Binding-site contacts:
Ligand atom C3 contacts residue ASN200 of chain 1.B at 3.7 Å.
Ligand atom O5 contacts residue VAL392 of chain 1.A at 3.7 Å.
Ligand atom O5 contacts residue GLY454 of chain 1.A at 3.3 Å.
Ligand atom O6 contacts residue GLY454 of chain 1.A at 2.8 Å (h-bond).
Ligand atom C7 contacts residue ASN200 of chain 1.B at 3.1 Å.
Ligand atom O3 contacts residue GLN391 of chain 1.A at 3.3 Å (h-bond).
Ligand atom O2 contacts residue VAL392 of chain 1.A at 3.5 Å.
Ligand atom C5 contacts residue ASN200 of chain 1.B at 3.7 Å.
Ligand atom C1 contacts residue ASN200 of chain 1.B at 1.4 Å.
Ligand atom O2 contacts residue GLN391 of chain 1.A at 2.9 Å (h-bond).
Ligand atom O5 contacts residue THR455 of chain 1.A at 3.4 Å.
Ligand atom O4 contacts residue GLN391 of chain 1.A at 3.8 Å.
Ligand atom O6 contacts residue VAL392 of chain 1.A at 3.7 Å.
Ligand atom O2 contacts residue ARG394 of chain 1.A at 3.3 Å.
Ligand atom C6 contacts residue TYR453 of chain 1.A at 3.4 Å (hydrophobic).
Ligand atom C2 contacts residue ASN200 of chain 1.B at 2.2 Å.
Ligand atom C8 contacts residue ASN393 of chain 1.A at 3.8 Å.
Ligand atom C6 contacts residue VAL392 of chain 1.A at 3.8 Å (hydrophobic).
Ligand atom O3 contacts residue VAL392 of chain 1.A at 3.8 Å.
Ligand atom O4 contacts residue ASN393 of chain 1.A at 3.6 Å.
Ligand atom O3 contacts residue ASN393 of chain 1.A at 2.9 Å (h-bond).
Ligand atom C2 contacts residue ARG394 of chain 1.A at 3.8 Å.
Ligand atom O4 contacts residue ARG394 of chain 1.A at 3.4 Å (salt-bridge).
Ligand atom C1 contacts residue THR455 of chain 1.A at 3.8 Å.
Ligand atom O3 contacts residue GLN391 of chain 1.A at 3.6 Å (h-bond).
Ligand atom C3 contacts residue GLN391 of chain 1.A at 3.5 Å.
Ligand atom O5 contacts residue ASN200 of chain 1.B at 2.4 Å (h-bond).
Ligand atom C2 contacts residue THR455 of chain 1.A at 3.8 Å.
Ligand atom O6 contacts residue THR455 of chain 1.A at 3.6 Å.
Ligand atom O4 contacts residue ARG394 of chain 1.A at 3.3 Å (salt-bridge).
Ligand atom C6 contacts residue GLY454 of chain 1.A at 3.5 Å.
Ligand atom C2 contacts residue GLN391 of chain 1.A at 3.8 Å.
Ligand atom C3 contacts residue ASN393 of chain 1.A at 3.6 Å.
Ligand atom C6 contacts residue GLN391 of chain 1.A at 3.6 Å.
Ligand atom O5 contacts residue TYR453 of chain 1.A at 3.8 Å.
Ligand atom O7 contacts residue THR455 of chain 1.A at 3.7 Å.
Ligand atom O7 contacts residue ASN200 of chain 1.B at 2.9 Å (h-bond).
Ligand atom C4 contacts residue GLN391 of chain 1.A at 3.3 Å.
Ligand atom O6 contacts residue TYR453 of chain 1.A at 3.5 Å.
Ligand atom N2 contacts residue ASN200 of chain 1.B at 2.7 Å (h-bond).

The protein below binds the small molecule below.
Small molecule (SMILES): CC(=O)N[C@H]1[C@H](O[C@H]2[C@H](O)[C@@H](NC(C)=O)CO[C@@H]2CO)O[C@H](CO)[C@@H](O[C@@H]2O[C@H](CO)[C@@H](O)[C@H](O[C@H]3O[C@H](CO)[C@@H](O)[C@H](O)[C@@H]3O)[C@@H]2O)[C@@H]1O

Sequence of chain 1.B:
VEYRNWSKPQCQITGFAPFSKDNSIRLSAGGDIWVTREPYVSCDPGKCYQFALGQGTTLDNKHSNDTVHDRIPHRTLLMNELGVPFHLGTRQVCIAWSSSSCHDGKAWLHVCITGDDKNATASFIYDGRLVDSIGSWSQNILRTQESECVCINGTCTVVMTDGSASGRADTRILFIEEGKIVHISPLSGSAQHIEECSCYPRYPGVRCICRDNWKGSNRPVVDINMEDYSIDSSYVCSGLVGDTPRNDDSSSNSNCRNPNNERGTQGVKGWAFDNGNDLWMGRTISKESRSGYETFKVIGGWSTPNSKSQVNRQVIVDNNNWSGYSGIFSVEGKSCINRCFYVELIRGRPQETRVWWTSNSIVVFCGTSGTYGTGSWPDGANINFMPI

Sequence of chain 1.A:
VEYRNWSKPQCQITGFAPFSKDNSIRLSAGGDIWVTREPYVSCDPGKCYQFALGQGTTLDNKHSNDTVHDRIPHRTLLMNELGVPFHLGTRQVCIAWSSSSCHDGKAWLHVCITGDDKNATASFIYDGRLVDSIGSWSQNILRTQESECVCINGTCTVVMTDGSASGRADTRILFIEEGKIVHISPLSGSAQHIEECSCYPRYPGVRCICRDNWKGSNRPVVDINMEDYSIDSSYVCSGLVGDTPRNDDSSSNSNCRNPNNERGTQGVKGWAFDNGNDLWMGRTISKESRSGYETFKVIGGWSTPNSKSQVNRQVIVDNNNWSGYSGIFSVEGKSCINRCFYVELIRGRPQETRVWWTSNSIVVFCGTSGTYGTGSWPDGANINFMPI